A protein and the small-molecule ligand that binds it are described below.
Small molecule (SMILES): CC[C@H](C)[C@@H]1NC(=O)[C@H](Cc2ccc(O)cc2)NC(=O)[C@H](CCCN=C(N)N)NC(=O)[C@H](CO)NC(=O)[C@H](Cc2ccc(O)cc2)NC(=O)[C@H](C)NC(=O)[C@@H]2CCCN2C(=O)[C@@H](NC(C)=O)CSSC[C@@H](C(N)=O)NC(=O)CNC1=O

Binding-site contacts:
Ligand atom O contacts residue LYS196 of chain 1.C at 3.2 Å.
Ligand atom CB contacts residue LEU93 of chain 1.C at 3.6 Å (hydrophobic).
Ligand atom CB contacts residue CYS195 of chain 1.C at 3.6 Å (hydrophobic).
Ligand atom CB contacts residue GLY220 of chain 1.C at 3.4 Å.
Ligand atom NH1 contacts residue SER194 of chain 1.C at 3.1 Å (h-bond).
Ligand atom N contacts residue SER92 of chain 1.C at 2.9 Å (h-bond).
Ligand atom NE contacts residue GLY222 of chain 1.C at 3.1 Å (h-bond).
Ligand atom CE2 contacts residue LEU93 of chain 1.C at 3.6 Å (hydrophobic).
Ligand atom O contacts residue TRP219 of chain 1.C at 3.2 Å.
Ligand atom CB contacts residue SER92 of chain 1.C at 3.6 Å.
Ligand atom C contacts residue GLY220 of chain 1.C at 3.6 Å.
Ligand atom O contacts residue GLY220 of chain 1.C at 2.7 Å (h-bond).
Ligand atom O contacts residue SER199 of chain 1.C at 3.1 Å.
Ligand atom CD1 contacts residue ARG221 of chain 1.C at 3.5 Å.
Ligand atom CZ contacts residue GLY222 of chain 1.C at 3.2 Å.
Ligand atom CG contacts residue HIS47 of chain 1.C at 3.6 Å.
Ligand atom CH3 contacts residue GLU90 of chain 1.C at 3.0 Å.
Ligand atom CZ contacts residue GLY220 of chain 1.C at 3.5 Å.
Ligand atom CB contacts residue ASP91 of chain 1.C at 3.6 Å.
Ligand atom NH1 contacts residue GLY230 of chain 1.C at 3.6 Å.
Ligand atom NH1 contacts residue ASP193 of chain 1.C at 3.1 Å (salt-bridge).
Ligand atom CZ contacts residue SER194 of chain 1.C at 3.5 Å.
Ligand atom CD contacts residue TYR95 of chain 1.C at 3.4 Å (hydrophobic).
Ligand atom N contacts residue LEU93 of chain 1.C at 3.0 Å (h-bond).
Ligand atom CD1 contacts residue TYR151 of chain 1.C at 3.6 Å (hydrophobic).
Ligand atom CG2 contacts residue LYS31 of chain 1.C at 3.3 Å.
Ligand atom O contacts residue LYS196 of chain 1.C at 3.3 Å.
Ligand atom NH2 contacts residue GLY220 of chain 1.C at 3.4 Å.
Ligand atom CG contacts residue TYR95 of chain 1.C at 3.4 Å (hydrophobic).
Ligand atom CA contacts residue SER92 of chain 1.C at 3.5 Å.
Ligand atom CA contacts residue GLY220 of chain 1.C at 3.6 Å.
Ligand atom OG contacts residue TYR95 of chain 1.C at 3.1 Å (h-bond).
Ligand atom NE contacts residue GLY220 of chain 1.C at 3.4 Å (h-bond).
Ligand atom CB contacts residue LEU93 of chain 1.C at 3.3 Å (hydrophobic).
Ligand atom O contacts residue GLY197 of chain 1.C at 3.1 Å (h-bond).
Ligand atom NH2 contacts residue ASP193 of chain 1.C at 3.0 Å (salt-bridge).
Ligand atom O contacts residue LYS196 of chain 1.C at 3.3 Å.
Ligand atom N contacts residue LEU93 of chain 1.C at 3.3 Å (h-bond).
Ligand atom CZ contacts residue ASP193 of chain 1.C at 3.6 Å.
Ligand atom NH2 contacts residue GLY222 of chain 1.C at 2.6 Å (h-bond).

Sequence of chain 1.C:
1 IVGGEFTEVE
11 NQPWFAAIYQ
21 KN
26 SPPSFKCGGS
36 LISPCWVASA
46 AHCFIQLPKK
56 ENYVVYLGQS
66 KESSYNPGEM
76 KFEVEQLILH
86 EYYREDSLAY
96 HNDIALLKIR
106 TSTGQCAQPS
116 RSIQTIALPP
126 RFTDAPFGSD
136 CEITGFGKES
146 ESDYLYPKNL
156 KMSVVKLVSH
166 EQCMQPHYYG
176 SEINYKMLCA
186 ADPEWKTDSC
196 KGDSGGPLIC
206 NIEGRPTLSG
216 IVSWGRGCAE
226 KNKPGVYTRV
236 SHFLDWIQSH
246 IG